Sequence of chain 1.E:
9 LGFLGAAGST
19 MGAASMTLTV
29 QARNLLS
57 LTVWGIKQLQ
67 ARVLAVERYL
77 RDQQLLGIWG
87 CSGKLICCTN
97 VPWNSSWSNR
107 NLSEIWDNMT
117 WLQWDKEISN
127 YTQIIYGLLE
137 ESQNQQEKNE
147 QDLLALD

The protein below binds the small molecule below.
Small molecule (SMILES): CC(=O)N[C@@H]1[C@@H](O)[C@H](O)[C@@H](CO)O[C@H]1O

Binding-site contacts:
Ligand atom C4 contacts residue ASN107 of chain 1.E at 4.2 Å.
Ligand atom C1 contacts residue ASN107 of chain 1.E at 1.4 Å.
Ligand atom C3 contacts residue ASN107 of chain 1.E at 3.8 Å.
Ligand atom C2 contacts residue ASN107 of chain 1.E at 2.4 Å.
Ligand atom O5 contacts residue ASN107 of chain 1.E at 2.4 Å (h-bond).
Ligand atom C5 contacts residue ASN107 of chain 1.E at 3.7 Å.
Ligand atom O7 contacts residue ASN107 of chain 1.E at 4.2 Å.
Ligand atom N2 contacts residue ASN107 of chain 1.E at 2.8 Å (h-bond).
Ligand atom C7 contacts residue ASN107 of chain 1.E at 3.8 Å.